The protein below binds the small molecule below.
Small molecule (SMILES): Nc1ncnc2c1ncn2[C@H]1C[C@H](O)[C@@H](CO[P](=O)(O)O[P](=O)(O)OP(=O)(O)O)O1

Sequence of chain 1.C:
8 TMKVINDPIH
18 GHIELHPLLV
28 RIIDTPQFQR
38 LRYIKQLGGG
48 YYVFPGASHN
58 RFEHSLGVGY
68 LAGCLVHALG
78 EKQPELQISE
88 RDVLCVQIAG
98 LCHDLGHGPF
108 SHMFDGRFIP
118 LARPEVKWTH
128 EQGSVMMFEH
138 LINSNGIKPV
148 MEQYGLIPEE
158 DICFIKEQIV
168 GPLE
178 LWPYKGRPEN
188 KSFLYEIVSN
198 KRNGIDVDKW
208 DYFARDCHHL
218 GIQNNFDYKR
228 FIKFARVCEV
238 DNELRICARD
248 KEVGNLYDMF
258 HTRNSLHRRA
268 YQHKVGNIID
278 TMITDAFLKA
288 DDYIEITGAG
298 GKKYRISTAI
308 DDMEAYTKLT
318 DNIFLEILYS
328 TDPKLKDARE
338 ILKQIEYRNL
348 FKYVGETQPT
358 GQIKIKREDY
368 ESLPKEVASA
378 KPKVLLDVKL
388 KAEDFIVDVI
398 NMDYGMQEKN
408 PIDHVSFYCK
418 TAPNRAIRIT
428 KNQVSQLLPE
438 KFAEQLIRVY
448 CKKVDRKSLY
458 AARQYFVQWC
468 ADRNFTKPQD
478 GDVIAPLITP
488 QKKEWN

Sequence of chain 1.D:
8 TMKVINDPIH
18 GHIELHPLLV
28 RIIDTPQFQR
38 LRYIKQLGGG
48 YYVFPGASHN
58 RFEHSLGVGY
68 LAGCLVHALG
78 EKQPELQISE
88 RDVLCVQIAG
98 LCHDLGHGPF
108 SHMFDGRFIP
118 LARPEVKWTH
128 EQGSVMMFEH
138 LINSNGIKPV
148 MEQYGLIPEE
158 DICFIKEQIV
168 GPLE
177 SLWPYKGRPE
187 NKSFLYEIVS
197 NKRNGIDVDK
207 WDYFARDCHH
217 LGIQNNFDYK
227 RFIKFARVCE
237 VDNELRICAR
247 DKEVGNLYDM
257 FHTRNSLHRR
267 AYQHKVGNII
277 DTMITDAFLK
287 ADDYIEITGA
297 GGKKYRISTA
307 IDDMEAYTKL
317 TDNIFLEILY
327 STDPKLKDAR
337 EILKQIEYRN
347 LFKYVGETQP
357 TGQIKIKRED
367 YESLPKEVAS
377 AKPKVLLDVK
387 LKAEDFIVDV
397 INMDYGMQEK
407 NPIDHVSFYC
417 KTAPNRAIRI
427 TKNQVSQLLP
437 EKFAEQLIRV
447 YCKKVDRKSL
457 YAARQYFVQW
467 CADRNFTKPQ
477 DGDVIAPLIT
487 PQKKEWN

Sequence of chain 1.B:
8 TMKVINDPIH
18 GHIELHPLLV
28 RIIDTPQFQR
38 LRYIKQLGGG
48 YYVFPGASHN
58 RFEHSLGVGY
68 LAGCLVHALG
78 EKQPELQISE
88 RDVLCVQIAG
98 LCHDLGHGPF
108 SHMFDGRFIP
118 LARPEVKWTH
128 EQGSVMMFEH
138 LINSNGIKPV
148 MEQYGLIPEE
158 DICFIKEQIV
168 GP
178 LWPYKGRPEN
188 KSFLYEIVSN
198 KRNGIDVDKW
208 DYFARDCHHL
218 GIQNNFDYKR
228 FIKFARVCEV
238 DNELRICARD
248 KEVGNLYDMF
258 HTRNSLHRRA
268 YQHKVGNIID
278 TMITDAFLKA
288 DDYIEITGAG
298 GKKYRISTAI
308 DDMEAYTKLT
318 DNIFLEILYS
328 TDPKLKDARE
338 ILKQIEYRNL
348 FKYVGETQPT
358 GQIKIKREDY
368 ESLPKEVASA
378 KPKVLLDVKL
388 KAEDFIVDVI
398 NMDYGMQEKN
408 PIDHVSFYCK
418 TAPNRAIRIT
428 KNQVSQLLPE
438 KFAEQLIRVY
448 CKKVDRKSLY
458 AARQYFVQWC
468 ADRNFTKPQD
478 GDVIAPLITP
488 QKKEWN

Binding-site contacts:
Ligand atom O1G contacts residue MG1 of chain 1.SA at 2.3 Å.
Ligand atom O1B contacts residue MG1 of chain 1.SA at 2.0 Å.
Ligand atom N3 contacts residue ASN13 of chain 1.D at 2.9 Å (h-bond).
Ligand atom O1A contacts residue LYS248 of chain 1.B at 2.3 Å (salt-bridge).
Ligand atom O3B contacts residue LYS248 of chain 1.B at 3.0 Å (salt-bridge).
Ligand atom O2A contacts residue LYS248 of chain 1.B at 3.2 Å (salt-bridge).
Ligand atom O4' contacts residue ARG227 of chain 1.B at 3.1 Å (salt-bridge).
Ligand atom PA contacts residue LYS248 of chain 1.B at 3.1 Å.
Ligand atom O1G contacts residue LYS417 of chain 1.B at 3.2 Å (salt-bridge).
Ligand atom N6 contacts residue ASN252 of chain 1.B at 3.3 Å (h-bond).
Ligand atom O3A contacts residue GTP1 of chain 1.UA at 2.9 Å (h-bond).
Ligand atom O2A contacts residue HIS270 of chain 1.C at 3.0 Å (h-bond).
Ligand atom O2B contacts residue LYS271 of chain 1.C at 2.4 Å (salt-bridge).
Ligand atom O3G contacts residue ARG246 of chain 1.B at 2.8 Å (salt-bridge).
Ligand atom O3' contacts residue VAL50 of chain 1.C at 2.8 Å (h-bond).
Ligand atom O3' contacts residue ASN13 of chain 1.D at 3.0 Å (h-bond).
Ligand atom PB contacts residue MG1 of chain 1.SA at 3.2 Å.
Ligand atom O2G contacts residue LYS271 of chain 1.C at 3.1 Å (salt-bridge).
Ligand atom O3' contacts residue GTP1 of chain 1.UA at 3.4 Å (h-bond).
Ligand atom O3G contacts residue LYS417 of chain 1.B at 3.4 Å.
Ligand atom O1G contacts residue GTP1 of chain 1.UA at 2.8 Å (h-bond).
Ligand atom C3' contacts residue GTP1 of chain 1.UA at 3.4 Å.
Ligand atom O3B contacts residue LYS271 of chain 1.C at 3.5 Å (salt-bridge).
Ligand atom PG contacts residue MG1 of chain 1.SA at 3.2 Å.
Ligand atom O3G contacts residue MG1 of chain 1.SA at 3.4 Å.
Ligand atom PG contacts residue ARG246 of chain 1.B at 3.4 Å.
Ligand atom C3' contacts residue VAL50 of chain 1.C at 3.3 Å (hydrophobic).
Ligand atom C5 contacts residue ARG227 of chain 1.B at 3.3 Å.
Ligand atom C1' contacts residue PHE51 of chain 1.C at 3.4 Å (hydrophobic).
Ligand atom N9 contacts residue ARG227 of chain 1.B at 3.2 Å (salt-bridge).
Ligand atom C2 contacts residue ASN13 of chain 1.D at 3.4 Å.
Ligand atom PB contacts residue GTP1 of chain 1.UA at 3.4 Å.
Ligand atom O2B contacts residue HIS270 of chain 1.C at 3.4 Å (h-bond).
Ligand atom C4 contacts residue ARG227 of chain 1.B at 3.0 Å.
Ligand atom N6 contacts residue ARG266 of chain 1.C at 3.4 Å.
Ligand atom O2G contacts residue ARG246 of chain 1.B at 3.0 Å (salt-bridge).
Ligand atom C2' contacts residue PHE51 of chain 1.C at 3.4 Å (hydrophobic).
Ligand atom O1B contacts residue GTP1 of chain 1.UA at 2.3 Å (h-bond).
Ligand atom O3B contacts residue MG1 of chain 1.SA at 3.4 Å.
Ligand atom N7 contacts residue ARG227 of chain 1.B at 3.2 Å (salt-bridge).